The small molecule below binds the protein below.
Small molecule (SMILES): CC(=O)N[C@H]1CO[C@H](CO[C@@H]2O[C@@H](C)[C@@H](O)[C@@H](O)[C@@H]2O)[C@@H](O)[C@@H]1O

Sequence of chain 1.B:
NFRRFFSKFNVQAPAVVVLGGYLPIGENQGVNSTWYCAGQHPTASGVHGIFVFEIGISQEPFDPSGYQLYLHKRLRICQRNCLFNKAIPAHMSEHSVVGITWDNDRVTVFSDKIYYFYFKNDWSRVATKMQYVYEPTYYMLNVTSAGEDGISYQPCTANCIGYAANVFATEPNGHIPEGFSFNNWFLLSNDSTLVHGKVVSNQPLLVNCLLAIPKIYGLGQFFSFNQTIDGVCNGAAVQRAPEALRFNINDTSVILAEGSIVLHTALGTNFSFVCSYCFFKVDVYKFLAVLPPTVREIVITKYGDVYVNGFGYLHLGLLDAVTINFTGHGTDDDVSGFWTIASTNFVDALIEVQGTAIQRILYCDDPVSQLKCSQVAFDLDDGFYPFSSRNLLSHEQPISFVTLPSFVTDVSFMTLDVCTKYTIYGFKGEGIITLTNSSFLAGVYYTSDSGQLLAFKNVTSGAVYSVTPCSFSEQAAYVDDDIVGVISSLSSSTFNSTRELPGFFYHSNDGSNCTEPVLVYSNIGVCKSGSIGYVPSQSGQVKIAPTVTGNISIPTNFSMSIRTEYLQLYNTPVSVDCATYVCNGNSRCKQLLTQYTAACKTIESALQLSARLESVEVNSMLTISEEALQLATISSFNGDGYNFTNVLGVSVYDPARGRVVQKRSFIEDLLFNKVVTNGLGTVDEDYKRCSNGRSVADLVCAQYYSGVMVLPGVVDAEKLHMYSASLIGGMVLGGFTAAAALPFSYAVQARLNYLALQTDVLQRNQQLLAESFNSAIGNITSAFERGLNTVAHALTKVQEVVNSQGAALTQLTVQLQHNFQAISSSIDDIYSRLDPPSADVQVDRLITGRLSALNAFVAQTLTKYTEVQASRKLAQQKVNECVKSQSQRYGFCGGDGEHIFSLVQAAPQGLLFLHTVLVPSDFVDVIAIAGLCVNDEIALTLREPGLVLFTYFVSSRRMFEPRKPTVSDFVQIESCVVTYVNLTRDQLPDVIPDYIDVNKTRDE

Binding-site contacts:
Ligand atom O7 contacts residue ASN282 of chain 1.B at 2.9 Å (h-bond).
Ligand atom O3 contacts residue ASN282 of chain 1.B at 4.2 Å.
Ligand atom C5 contacts residue ALA297 of chain 1.B at 4.2 Å (hydrophobic).
Ligand atom O5 contacts residue ASN282 of chain 1.B at 2.4 Å (h-bond).
Ligand atom C7 contacts residue ASN282 of chain 1.B at 3.1 Å.
Ligand atom O4 contacts residue ASN282 of chain 1.B at 4.2 Å.
Ligand atom C4 contacts residue ASN282 of chain 1.B at 4.2 Å.
Ligand atom C6 contacts residue ASN282 of chain 1.B at 4.4 Å.
Ligand atom C4 contacts residue ASN282 of chain 1.B at 3.3 Å.
Ligand atom O2 contacts residue ASN282 of chain 1.B at 4.5 Å.
Ligand atom C8 contacts residue ASN282 of chain 1.B at 4.3 Å.
Ligand atom N2 contacts residue ASN282 of chain 1.B at 2.9 Å (h-bond).
Ligand atom C5 contacts residue ASN282 of chain 1.B at 3.4 Å.
Ligand atom C5 contacts residue ASN282 of chain 1.B at 3.7 Å.
Ligand atom C2 contacts residue ASN282 of chain 1.B at 2.4 Å.
Ligand atom C1 contacts residue ASN282 of chain 1.B at 4.5 Å.
Ligand atom C1 contacts residue ASN282 of chain 1.B at 1.4 Å.
Ligand atom O5 contacts residue ASN282 of chain 1.B at 3.3 Å (h-bond).
Ligand atom C3 contacts residue ASN282 of chain 1.B at 3.7 Å.
Ligand atom C3 contacts residue ASN282 of chain 1.B at 4.0 Å.
Ligand atom C6 contacts residue ALA297 of chain 1.B at 4.3 Å (hydrophobic).